Sequence of chain 13.E:
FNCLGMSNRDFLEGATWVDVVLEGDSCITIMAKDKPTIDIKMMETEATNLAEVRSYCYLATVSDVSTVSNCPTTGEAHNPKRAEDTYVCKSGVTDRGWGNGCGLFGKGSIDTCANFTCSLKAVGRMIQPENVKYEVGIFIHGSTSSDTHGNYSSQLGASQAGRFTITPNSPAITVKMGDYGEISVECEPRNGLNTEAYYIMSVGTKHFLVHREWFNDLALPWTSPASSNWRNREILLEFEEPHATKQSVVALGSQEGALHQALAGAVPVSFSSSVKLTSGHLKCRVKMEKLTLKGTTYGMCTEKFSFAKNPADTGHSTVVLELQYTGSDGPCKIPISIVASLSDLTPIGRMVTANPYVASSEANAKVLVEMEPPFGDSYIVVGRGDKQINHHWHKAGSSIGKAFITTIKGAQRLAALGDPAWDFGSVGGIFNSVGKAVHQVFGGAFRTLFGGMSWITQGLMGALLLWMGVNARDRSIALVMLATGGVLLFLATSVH

A protein and the small-molecule ligand that binds it are described below.
Small molecule (SMILES): CC(=O)N[C@@H]1[C@@H](O)[C@H](O)[C@@H](CO)O[C@H]1O

Binding-site contacts:
Ligand atom C3 contacts residue ASN118 of chain 13.E at 3.8 Å.
Ligand atom O6 contacts residue PHE119 of chain 13.E at 3.2 Å (h-bond).
Ligand atom O5 contacts residue ASN118 of chain 13.E at 2.4 Å (h-bond).
Ligand atom O7 contacts residue SER66 of chain 13.E at 3.6 Å.
Ligand atom O6 contacts residue ASN118 of chain 13.E at 4.1 Å.
Ligand atom C7 contacts residue ASP67 of chain 13.E at 4.3 Å.
Ligand atom O7 contacts residue ASP67 of chain 13.E at 4.3 Å.
Ligand atom C5 contacts residue ASN118 of chain 13.E at 3.6 Å.
Ligand atom N2 contacts residue TYR90 of chain 13.E at 4.2 Å.
Ligand atom O5 contacts residue THR120 of chain 13.E at 3.7 Å.
Ligand atom C4 contacts residue ASN118 of chain 13.E at 4.2 Å.
Ligand atom O6 contacts residue THR89 of chain 13.E at 3.8 Å.
Ligand atom C6 contacts residue THR120 of chain 13.E at 4.0 Å.
Ligand atom C1 contacts residue ASN118 of chain 13.E at 1.4 Å.
Ligand atom N2 contacts residue ASN118 of chain 13.E at 2.9 Å (h-bond).
Ligand atom C1 contacts residue SER66 of chain 13.E at 4.4 Å.
Ligand atom C8 contacts residue ASN118 of chain 13.E at 4.3 Å.
Ligand atom C8 contacts residue ASP67 of chain 13.E at 4.0 Å.
Ligand atom O5 contacts residue SER66 of chain 13.E at 4.3 Å.
Ligand atom C5 contacts residue THR120 of chain 13.E at 4.5 Å.
Ligand atom C8 contacts residue TYR90 of chain 13.E at 3.6 Å (hydrophobic).
Ligand atom C7 contacts residue TYR90 of chain 13.E at 4.2 Å (hydrophobic).
Ligand atom O7 contacts residue ASN118 of chain 13.E at 3.4 Å (h-bond).
Ligand atom C2 contacts residue ASN118 of chain 13.E at 2.5 Å.
Ligand atom O6 contacts residue THR120 of chain 13.E at 3.5 Å (h-bond).
Ligand atom C7 contacts residue ASN118 of chain 13.E at 3.3 Å.